Binding-site contacts:
Ligand atom O contacts residue ALA51 of chain 1.N at 3.7 Å.
Ligand atom O contacts residue ARG191 of chain 1.H at 3.0 Å (salt-bridge).
Ligand atom CD1 contacts residue GLU25 of chain 1.H at 3.6 Å.
Ligand atom O contacts residue ARG191 of chain 1.H at 3.0 Å (salt-bridge).
Ligand atom CA contacts residue ARG191 of chain 1.H at 3.9 Å.
Ligand atom N contacts residue TYR61 of chain 1.H at 2.6 Å (h-bond).
Ligand atom CZ contacts residue THR78 of chain 1.N at 3.7 Å.
Ligand atom CA contacts residue TYR61 of chain 1.H at 3.0 Å (hydrophobic).
Ligand atom O contacts residue LYS83 of chain 1.N at 3.1 Å (salt-bridge).
Ligand atom C contacts residue PRO54 of chain 1.N at 3.6 Å (hydrophobic).
Ligand atom CZ contacts residue LEU47 of chain 1.N at 3.9 Å (hydrophobic).
Ligand atom CG2 contacts residue LEU47 of chain 1.N at 3.4 Å (hydrophobic).
Ligand atom CD1 contacts residue PHE81 of chain 1.N at 3.4 Å (hydrophobic).
Ligand atom O contacts residue ARG191 of chain 1.H at 3.4 Å (salt-bridge).
Ligand atom CA contacts residue TYR61 of chain 1.H at 3.8 Å (hydrophobic).
Ligand atom CG2 contacts residue ARG191 of chain 1.H at 4.0 Å.
Ligand atom CG1 contacts residue ALA51 of chain 1.N at 3.8 Å (hydrophobic).
Ligand atom CD1 contacts residue ARG21 of chain 1.H at 3.6 Å.
Ligand atom CG1 contacts residue GLU25 of chain 1.H at 3.9 Å.
Ligand atom CE2 contacts residue LEU47 of chain 1.N at 3.9 Å (hydrophobic).
Ligand atom CZ contacts residue LEU113 of chain 1.H at 4.0 Å (hydrophobic).
Ligand atom C contacts residue TYR61 of chain 1.H at 3.3 Å (hydrophobic).
Ligand atom C contacts residue ARG191 of chain 1.H at 4.0 Å.
Ligand atom CA contacts residue ALA51 of chain 1.N at 3.8 Å (hydrophobic).
Ligand atom O contacts residue PHE81 of chain 1.N at 3.7 Å.
Ligand atom C contacts residue ARG191 of chain 1.H at 4.0 Å.
Ligand atom CA contacts residue GLU25 of chain 1.H at 3.7 Å.
Ligand atom CA contacts residue ARG191 of chain 1.H at 4.0 Å.
Ligand atom CE1 contacts residue PHE81 of chain 1.N at 3.6 Å (hydrophobic).
Ligand atom CG2 contacts residue PHE48 of chain 1.N at 3.7 Å (hydrophobic).
Ligand atom CD2 contacts residue TYR61 of chain 1.H at 3.6 Å (hydrophobic).
Ligand atom CE2 contacts residue TYR61 of chain 1.H at 4.0 Å (hydrophobic).
Ligand atom CG1 contacts residue ALA51 of chain 1.N at 3.6 Å (hydrophobic).
Ligand atom CB contacts residue TYR61 of chain 1.H at 3.8 Å (hydrophobic).
Ligand atom CB contacts residue LEU188 of chain 1.H at 3.9 Å (hydrophobic).
Ligand atom CE2 contacts residue MET91 of chain 1.H at 3.6 Å (hydrophobic).
Ligand atom CB contacts residue ILE89 of chain 1.H at 3.7 Å (hydrophobic).
Ligand atom CB contacts residue ALA51 of chain 1.N at 4.0 Å (hydrophobic).
Ligand atom CA contacts residue TYR59 of chain 1.H at 4.0 Å (hydrophobic).
Ligand atom O contacts residue LEU47 of chain 1.N at 3.6 Å.

Sequence of chain 1.H:
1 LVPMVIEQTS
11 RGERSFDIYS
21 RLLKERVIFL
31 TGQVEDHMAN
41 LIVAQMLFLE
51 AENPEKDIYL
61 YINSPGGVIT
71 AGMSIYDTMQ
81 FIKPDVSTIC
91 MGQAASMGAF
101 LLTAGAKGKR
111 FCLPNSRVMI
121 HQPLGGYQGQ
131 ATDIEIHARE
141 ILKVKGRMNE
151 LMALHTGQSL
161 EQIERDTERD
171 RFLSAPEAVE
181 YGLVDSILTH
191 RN

This protein binds this small molecule.
Small molecule (SMILES): CC[C@H](C)[C@H](NC(=O)CN)C(=O)NCC(=O)N[C@@H](Cc1ccccc1)C(=O)NCC(=O)N[C@@H](C)C(=O)N[C@H](C(=O)N[C@H](C(=O)N[C@@H](C)C=O)C(C)C)[C@@H](C)O

Sequence of chain 1.N:
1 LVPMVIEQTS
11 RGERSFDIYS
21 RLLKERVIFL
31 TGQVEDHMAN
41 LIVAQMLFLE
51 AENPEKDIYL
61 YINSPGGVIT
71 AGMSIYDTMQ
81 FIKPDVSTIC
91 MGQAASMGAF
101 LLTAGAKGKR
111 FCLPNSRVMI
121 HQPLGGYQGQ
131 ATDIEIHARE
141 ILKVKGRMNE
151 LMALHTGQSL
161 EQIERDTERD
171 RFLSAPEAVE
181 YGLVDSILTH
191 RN